Sequence of chain 1.D:
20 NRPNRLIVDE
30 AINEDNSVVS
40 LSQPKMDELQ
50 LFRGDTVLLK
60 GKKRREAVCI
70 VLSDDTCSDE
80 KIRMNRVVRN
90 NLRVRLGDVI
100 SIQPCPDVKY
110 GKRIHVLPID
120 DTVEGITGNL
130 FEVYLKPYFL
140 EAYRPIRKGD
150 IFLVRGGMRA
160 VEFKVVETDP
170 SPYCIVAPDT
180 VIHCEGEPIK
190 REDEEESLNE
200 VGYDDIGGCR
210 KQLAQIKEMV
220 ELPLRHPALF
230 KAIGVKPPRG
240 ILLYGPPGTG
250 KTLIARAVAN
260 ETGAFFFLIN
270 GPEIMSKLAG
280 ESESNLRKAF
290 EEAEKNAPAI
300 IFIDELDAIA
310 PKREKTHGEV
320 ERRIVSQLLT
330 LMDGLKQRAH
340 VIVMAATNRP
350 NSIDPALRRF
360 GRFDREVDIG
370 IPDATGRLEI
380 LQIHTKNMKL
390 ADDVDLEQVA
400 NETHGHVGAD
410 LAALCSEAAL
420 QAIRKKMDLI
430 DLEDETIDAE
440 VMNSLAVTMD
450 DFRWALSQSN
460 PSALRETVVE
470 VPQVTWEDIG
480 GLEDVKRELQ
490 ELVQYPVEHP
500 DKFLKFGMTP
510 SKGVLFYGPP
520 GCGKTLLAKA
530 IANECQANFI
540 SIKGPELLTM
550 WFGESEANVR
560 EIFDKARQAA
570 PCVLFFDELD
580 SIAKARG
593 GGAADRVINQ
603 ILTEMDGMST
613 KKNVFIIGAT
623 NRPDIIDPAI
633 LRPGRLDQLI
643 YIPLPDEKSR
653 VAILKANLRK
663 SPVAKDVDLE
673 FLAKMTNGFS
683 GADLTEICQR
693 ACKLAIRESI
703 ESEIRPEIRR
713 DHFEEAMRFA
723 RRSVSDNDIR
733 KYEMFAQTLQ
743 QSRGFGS

The small molecule below binds the protein below.
Small molecule (SMILES): Nc1ncnc2c1ncn2[C@@H]1O[C@H](COP(=O)(O)OP(=O)(O)OP(O)(O)=S)[C@@H](O)[C@H]1O

Binding-site contacts:
Ligand atom O1B contacts residue LYS523 of chain 1.C at 2.9 Å (salt-bridge).
Ligand atom N1 contacts residue GLY479 of chain 1.C at 3.3 Å (h-bond).
Ligand atom O1B contacts residue GLY520 of chain 1.C at 3.6 Å.
Ligand atom O2A contacts residue THR524 of chain 1.C at 3.1 Å (h-bond).
Ligand atom N1 contacts residue ASP477 of chain 1.C at 3.6 Å (salt-bridge).
Ligand atom PG contacts residue GLY520 of chain 1.C at 3.5 Å.
Ligand atom O3B contacts residue GLY520 of chain 1.C at 2.7 Å (h-bond).
Ligand atom S1G contacts residue PRO635 of chain 1.D at 3.5 Å.
Ligand atom PB contacts residue MG1 of chain 1.W at 3.2 Å.
Ligand atom O1A contacts residue THR524 of chain 1.C at 3.4 Å.
Ligand atom O1A contacts residue GLY522 of chain 1.C at 3.4 Å.
Ligand atom C8 contacts residue GLY522 of chain 1.C at 3.5 Å.
Ligand atom O2B contacts residue MG1 of chain 1.W at 2.0 Å.
Ligand atom C5 contacts residue LEU525 of chain 1.C at 3.6 Å (hydrophobic).
Ligand atom C8 contacts residue GLY683 of chain 1.C at 3.7 Å.
Ligand atom N7 contacts residue CYS521 of chain 1.C at 3.1 Å.
Ligand atom O2A contacts residue MG1 of chain 1.W at 2.1 Å.
Ligand atom PA contacts residue MG1 of chain 1.W at 3.4 Å.
Ligand atom O1A contacts residue LEU525 of chain 1.C at 3.1 Å (h-bond).
Ligand atom N1 contacts residue ILE655 of chain 1.C at 3.6 Å.
Ligand atom O2G contacts residue MG1 of chain 1.W at 2.1 Å.
Ligand atom PG contacts residue MG1 of chain 1.W at 3.4 Å.
Ligand atom O3G contacts residue ASN623 of chain 1.C at 3.3 Å (h-bond).
Ligand atom S1G contacts residue ARG745 of chain 1.D at 2.8 Å (salt-bridge).
Ligand atom N7 contacts residue GLY522 of chain 1.C at 3.2 Å (h-bond).
Ligand atom O2B contacts residue THR524 of chain 1.C at 3.0 Å (h-bond).
Ligand atom O3G contacts residue ARG745 of chain 1.D at 3.0 Å (salt-bridge).
Ligand atom N6 contacts residue CYS521 of chain 1.C at 3.6 Å.
Ligand atom O3A contacts residue LYS523 of chain 1.C at 3.0 Å (salt-bridge).
Ligand atom N6 contacts residue GLY479 of chain 1.C at 3.3 Å (h-bond).
Ligand atom O1B contacts residue CYS521 of chain 1.C at 3.7 Å.
Ligand atom O3A contacts residue GLY522 of chain 1.C at 2.9 Å (h-bond).
Ligand atom C2 contacts residue ASP477 of chain 1.C at 3.2 Å.
Ligand atom C1' contacts residue THR687 of chain 1.C at 3.6 Å.
Ligand atom O2' contacts residue THR687 of chain 1.C at 3.2 Å (h-bond).
Ligand atom C8 contacts residue GLY520 of chain 1.C at 3.6 Å.
Ligand atom O4' contacts residue ALA684 of chain 1.C at 3.6 Å.
Ligand atom C4 contacts residue LEU525 of chain 1.C at 3.4 Å (hydrophobic).
Ligand atom N3 contacts residue LEU525 of chain 1.C at 3.5 Å.
Ligand atom PG contacts residue ARG745 of chain 1.D at 3.6 Å.

Sequence of chain 1.C:
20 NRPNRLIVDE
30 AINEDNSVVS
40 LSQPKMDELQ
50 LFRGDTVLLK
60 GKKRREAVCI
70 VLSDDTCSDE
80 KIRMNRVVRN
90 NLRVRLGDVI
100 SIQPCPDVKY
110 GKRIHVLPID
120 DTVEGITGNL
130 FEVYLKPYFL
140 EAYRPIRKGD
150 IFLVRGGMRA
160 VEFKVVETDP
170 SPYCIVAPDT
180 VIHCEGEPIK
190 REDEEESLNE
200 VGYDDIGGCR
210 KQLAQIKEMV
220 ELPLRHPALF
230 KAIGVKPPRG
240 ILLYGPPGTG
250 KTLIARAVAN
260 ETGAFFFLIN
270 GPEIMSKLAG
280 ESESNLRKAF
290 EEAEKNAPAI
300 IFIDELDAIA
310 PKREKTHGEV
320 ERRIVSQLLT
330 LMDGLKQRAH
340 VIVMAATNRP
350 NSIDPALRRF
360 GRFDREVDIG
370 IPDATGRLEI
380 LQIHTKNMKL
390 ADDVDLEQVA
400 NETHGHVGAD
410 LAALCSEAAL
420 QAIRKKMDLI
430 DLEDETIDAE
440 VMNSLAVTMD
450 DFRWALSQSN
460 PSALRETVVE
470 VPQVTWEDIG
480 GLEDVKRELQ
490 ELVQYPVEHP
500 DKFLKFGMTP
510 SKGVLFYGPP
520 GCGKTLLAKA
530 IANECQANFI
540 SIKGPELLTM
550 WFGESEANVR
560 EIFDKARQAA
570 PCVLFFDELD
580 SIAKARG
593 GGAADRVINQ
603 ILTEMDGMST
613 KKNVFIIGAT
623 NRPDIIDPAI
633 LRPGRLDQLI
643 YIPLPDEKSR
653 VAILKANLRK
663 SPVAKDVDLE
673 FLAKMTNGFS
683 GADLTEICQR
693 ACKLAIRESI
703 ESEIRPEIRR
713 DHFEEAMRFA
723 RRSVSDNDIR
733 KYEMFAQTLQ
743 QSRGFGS